Sequence of chain 1.B:
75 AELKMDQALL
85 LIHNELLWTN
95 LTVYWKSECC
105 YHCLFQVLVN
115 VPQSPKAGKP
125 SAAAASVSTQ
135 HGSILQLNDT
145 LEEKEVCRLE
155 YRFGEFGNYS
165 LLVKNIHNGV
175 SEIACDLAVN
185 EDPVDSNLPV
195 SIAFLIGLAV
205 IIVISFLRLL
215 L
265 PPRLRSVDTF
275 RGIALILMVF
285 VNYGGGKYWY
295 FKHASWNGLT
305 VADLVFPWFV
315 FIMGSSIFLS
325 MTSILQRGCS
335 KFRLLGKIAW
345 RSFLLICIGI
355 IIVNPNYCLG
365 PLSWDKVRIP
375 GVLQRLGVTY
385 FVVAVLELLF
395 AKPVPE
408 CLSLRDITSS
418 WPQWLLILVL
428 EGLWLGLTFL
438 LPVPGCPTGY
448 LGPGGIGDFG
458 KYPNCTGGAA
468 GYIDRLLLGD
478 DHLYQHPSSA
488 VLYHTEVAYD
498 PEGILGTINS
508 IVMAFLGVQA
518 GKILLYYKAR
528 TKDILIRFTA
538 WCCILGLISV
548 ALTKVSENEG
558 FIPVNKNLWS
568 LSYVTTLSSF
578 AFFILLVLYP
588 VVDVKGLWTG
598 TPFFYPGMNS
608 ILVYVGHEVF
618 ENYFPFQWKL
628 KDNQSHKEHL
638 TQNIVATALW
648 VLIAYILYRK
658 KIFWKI

A protein and the small-molecule ligand that binds it are described below.
Small molecule (SMILES): CC(=O)N[C@@H]1[C@@H](O)[C@H](O)[C@@H](CO)O[C@H]1O

Binding-site contacts:
Ligand atom C7 contacts residue LEU145 of chain 1.B at 4.4 Å (hydrophobic).
Ligand atom C8 contacts residue GLN117 of chain 1.B at 3.5 Å.
Ligand atom C7 contacts residue GLN117 of chain 1.B at 4.3 Å.
Ligand atom N2 contacts residue ASN94 of chain 1.B at 2.9 Å (h-bond).
Ligand atom C7 contacts residue ASN94 of chain 1.B at 3.5 Å.
Ligand atom C1 contacts residue ASN94 of chain 1.B at 1.4 Å.
Ligand atom C3 contacts residue GLN117 of chain 1.B at 4.3 Å.
Ligand atom C8 contacts residue LEU145 of chain 1.B at 4.4 Å (hydrophobic).
Ligand atom C5 contacts residue ASN94 of chain 1.B at 3.7 Å.
Ligand atom C2 contacts residue ASN94 of chain 1.B at 2.4 Å.
Ligand atom N2 contacts residue GLN117 of chain 1.B at 3.7 Å.
Ligand atom O7 contacts residue LEU145 of chain 1.B at 3.5 Å.
Ligand atom C3 contacts residue ASN94 of chain 1.B at 3.8 Å.
Ligand atom C2 contacts residue GLN117 of chain 1.B at 4.5 Å.
Ligand atom C8 contacts residue TRP92 of chain 1.B at 3.7 Å (hydrophobic).
Ligand atom C4 contacts residue ASN94 of chain 1.B at 4.2 Å.
Ligand atom O7 contacts residue ASN94 of chain 1.B at 3.6 Å.
Ligand atom O5 contacts residue ASN94 of chain 1.B at 2.4 Å (h-bond).